A protein and the small-molecule ligand that binds it are described below.
Small molecule (SMILES): OC[C@@H](O)[C@@H](O)[C@H](O)[C@H](O)CO

Sequence of chain 1.B:
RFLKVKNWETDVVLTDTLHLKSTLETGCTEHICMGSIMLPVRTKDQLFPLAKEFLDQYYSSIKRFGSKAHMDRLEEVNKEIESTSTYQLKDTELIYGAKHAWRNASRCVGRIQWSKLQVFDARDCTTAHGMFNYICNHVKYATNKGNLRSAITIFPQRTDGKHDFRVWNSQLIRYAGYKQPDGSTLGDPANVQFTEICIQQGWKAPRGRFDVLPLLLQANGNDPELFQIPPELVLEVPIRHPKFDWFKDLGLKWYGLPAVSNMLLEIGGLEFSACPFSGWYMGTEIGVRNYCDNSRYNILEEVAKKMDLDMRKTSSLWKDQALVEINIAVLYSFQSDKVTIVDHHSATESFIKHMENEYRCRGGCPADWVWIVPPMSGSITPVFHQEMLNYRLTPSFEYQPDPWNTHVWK

Binding-site contacts:
Ligand atom O2 contacts residue DP11 of chain 1.M at 3.5 Å (h-bond).
Ligand atom C6 contacts residue PHE205 of chain 1.B at 3.6 Å (hydrophobic).
Ligand atom O5 contacts residue ASN202 of chain 1.B at 3.3 Å (h-bond).
Ligand atom O5 contacts residue ALA201 of chain 1.B at 3.1 Å (h-bond).
Ligand atom C2 contacts residue ASP413 of chain 1.B at 3.6 Å.
Ligand atom C5 contacts residue SER181 of chain 1.B at 4.3 Å.
Ligand atom O1 contacts residue SER181 of chain 1.B at 4.5 Å.
Ligand atom O1 contacts residue ASN273 of chain 1.B at 4.3 Å.
Ligand atom O2 contacts residue ASP413 of chain 1.B at 3.0 Å (salt-bridge).
Ligand atom O4 contacts residue TRP415 of chain 1.B at 3.4 Å.
Ligand atom C3 contacts residue SER181 of chain 1.B at 3.8 Å.
Ligand atom C5 contacts residue ALA201 of chain 1.B at 3.3 Å (hydrophobic).
Ligand atom C6 contacts residue TRP415 of chain 1.B at 4.0 Å (hydrophobic).
Ligand atom O6 contacts residue PHE205 of chain 1.B at 3.0 Å (h-bond).
Ligand atom C4 contacts residue SER181 of chain 1.B at 3.8 Å.
Ligand atom O1 contacts residue DP11 of chain 1.M at 2.7 Å (h-bond).
Ligand atom O4 contacts residue GLN204 of chain 1.B at 4.1 Å.
Ligand atom O4 contacts residue ASP413 of chain 1.B at 3.0 Å (salt-bridge).
Ligand atom C6 contacts residue ALA201 of chain 1.B at 3.8 Å (hydrophobic).
Ligand atom C2 contacts residue ASN273 of chain 1.B at 4.1 Å.
Ligand atom O6 contacts residue GLN204 of chain 1.B at 3.5 Å (h-bond).
Ligand atom C4 contacts residue TRP415 of chain 1.B at 3.9 Å (hydrophobic).
Ligand atom C2 contacts residue DP11 of chain 1.M at 4.0 Å.
Ligand atom O5 contacts residue ARG185 of chain 1.B at 3.6 Å.
Ligand atom C6 contacts residue ASN202 of chain 1.B at 4.5 Å.
Ligand atom C4 contacts residue ASP413 of chain 1.B at 3.9 Å.
Ligand atom O6 contacts residue VAL203 of chain 1.B at 3.8 Å.
Ligand atom O2 contacts residue ASN273 of chain 1.B at 3.0 Å (h-bond).
Ligand atom C3 contacts residue ASP413 of chain 1.B at 4.3 Å.
Ligand atom O6 contacts residue ASN202 of chain 1.B at 3.2 Å.
Ligand atom C2 contacts residue SER181 of chain 1.B at 3.9 Å.
Ligand atom O6 contacts residue ALA201 of chain 1.B at 3.1 Å (h-bond).
Ligand atom O2 contacts residue SER181 of chain 1.B at 2.8 Å (h-bond).
Ligand atom O5 contacts residue SER181 of chain 1.B at 3.5 Å (h-bond).
Ligand atom C1 contacts residue ASN273 of chain 1.B at 4.2 Å.
Ligand atom C1 contacts residue DP11 of chain 1.M at 3.4 Å.
Ligand atom C6 contacts residue GLN204 of chain 1.B at 4.0 Å.